Sequence of chain 1.D:
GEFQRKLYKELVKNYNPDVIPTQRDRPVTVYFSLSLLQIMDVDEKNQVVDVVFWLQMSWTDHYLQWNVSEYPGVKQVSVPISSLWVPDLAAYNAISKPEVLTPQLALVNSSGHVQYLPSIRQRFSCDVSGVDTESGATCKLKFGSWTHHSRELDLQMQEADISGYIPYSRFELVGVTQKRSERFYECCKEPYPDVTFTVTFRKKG

Binding-site contacts:
Ligand atom C6 contacts residue HIS113 of chain 1.D at 3.4 Å.
Ligand atom C6 contacts residue NAG1 of chain 1.W at 3.6 Å.
Ligand atom C1 contacts residue SER111 of chain 1.D at 3.2 Å.
Ligand atom C5 contacts residue ASN109 of chain 1.D at 4.1 Å.
Ligand atom O4 contacts residue NAG1 of chain 1.W at 2.3 Å (h-bond).
Ligand atom O6 contacts residue HIS113 of chain 1.D at 3.7 Å.
Ligand atom O3 contacts residue NAG1 of chain 1.W at 3.5 Å (h-bond).
Ligand atom O7 contacts residue SER111 of chain 1.D at 4.4 Å.
Ligand atom C5 contacts residue HIS113 of chain 1.D at 4.1 Å.
Ligand atom C3 contacts residue ASN109 of chain 1.D at 4.4 Å.
Ligand atom C8 contacts residue SER110 of chain 1.D at 3.3 Å.
Ligand atom O5 contacts residue ASN109 of chain 1.D at 2.8 Å (h-bond).
Ligand atom N2 contacts residue ASN109 of chain 1.D at 3.6 Å (h-bond).
Ligand atom C1 contacts residue ASN109 of chain 1.D at 2.9 Å.
Ligand atom C4 contacts residue NAG1 of chain 1.W at 3.2 Å.
Ligand atom C3 contacts residue NAG1 of chain 1.W at 3.2 Å.
Ligand atom O7 contacts residue ASN109 of chain 1.D at 3.5 Å (h-bond).
Ligand atom C4 contacts residue ASN109 of chain 1.D at 4.4 Å.
Ligand atom C5 contacts residue NAG1 of chain 1.W at 3.8 Å.
Ligand atom C7 contacts residue ASN109 of chain 1.D at 3.6 Å.
Ligand atom O5 contacts residue HIS113 of chain 1.D at 3.2 Å.
Ligand atom C3 contacts residue SER111 of chain 1.D at 4.5 Å.
Ligand atom C2 contacts residue SER111 of chain 1.D at 3.4 Å.
Ligand atom C1 contacts residue HIS113 of chain 1.D at 3.7 Å.
Ligand atom C2 contacts residue ASN109 of chain 1.D at 3.1 Å.
Ligand atom C8 contacts residue SER111 of chain 1.D at 3.2 Å.
Ligand atom C7 contacts residue SER111 of chain 1.D at 3.2 Å.
Ligand atom N2 contacts residue SER111 of chain 1.D at 2.5 Å (h-bond).

A small-molecule ligand and the protein it binds are described below.
Small molecule (SMILES): CC(=O)N[C@@H]1[C@@H](O)[C@H](O)[C@@H](CO)O[C@H]1O